Sequence of chain 1.B:
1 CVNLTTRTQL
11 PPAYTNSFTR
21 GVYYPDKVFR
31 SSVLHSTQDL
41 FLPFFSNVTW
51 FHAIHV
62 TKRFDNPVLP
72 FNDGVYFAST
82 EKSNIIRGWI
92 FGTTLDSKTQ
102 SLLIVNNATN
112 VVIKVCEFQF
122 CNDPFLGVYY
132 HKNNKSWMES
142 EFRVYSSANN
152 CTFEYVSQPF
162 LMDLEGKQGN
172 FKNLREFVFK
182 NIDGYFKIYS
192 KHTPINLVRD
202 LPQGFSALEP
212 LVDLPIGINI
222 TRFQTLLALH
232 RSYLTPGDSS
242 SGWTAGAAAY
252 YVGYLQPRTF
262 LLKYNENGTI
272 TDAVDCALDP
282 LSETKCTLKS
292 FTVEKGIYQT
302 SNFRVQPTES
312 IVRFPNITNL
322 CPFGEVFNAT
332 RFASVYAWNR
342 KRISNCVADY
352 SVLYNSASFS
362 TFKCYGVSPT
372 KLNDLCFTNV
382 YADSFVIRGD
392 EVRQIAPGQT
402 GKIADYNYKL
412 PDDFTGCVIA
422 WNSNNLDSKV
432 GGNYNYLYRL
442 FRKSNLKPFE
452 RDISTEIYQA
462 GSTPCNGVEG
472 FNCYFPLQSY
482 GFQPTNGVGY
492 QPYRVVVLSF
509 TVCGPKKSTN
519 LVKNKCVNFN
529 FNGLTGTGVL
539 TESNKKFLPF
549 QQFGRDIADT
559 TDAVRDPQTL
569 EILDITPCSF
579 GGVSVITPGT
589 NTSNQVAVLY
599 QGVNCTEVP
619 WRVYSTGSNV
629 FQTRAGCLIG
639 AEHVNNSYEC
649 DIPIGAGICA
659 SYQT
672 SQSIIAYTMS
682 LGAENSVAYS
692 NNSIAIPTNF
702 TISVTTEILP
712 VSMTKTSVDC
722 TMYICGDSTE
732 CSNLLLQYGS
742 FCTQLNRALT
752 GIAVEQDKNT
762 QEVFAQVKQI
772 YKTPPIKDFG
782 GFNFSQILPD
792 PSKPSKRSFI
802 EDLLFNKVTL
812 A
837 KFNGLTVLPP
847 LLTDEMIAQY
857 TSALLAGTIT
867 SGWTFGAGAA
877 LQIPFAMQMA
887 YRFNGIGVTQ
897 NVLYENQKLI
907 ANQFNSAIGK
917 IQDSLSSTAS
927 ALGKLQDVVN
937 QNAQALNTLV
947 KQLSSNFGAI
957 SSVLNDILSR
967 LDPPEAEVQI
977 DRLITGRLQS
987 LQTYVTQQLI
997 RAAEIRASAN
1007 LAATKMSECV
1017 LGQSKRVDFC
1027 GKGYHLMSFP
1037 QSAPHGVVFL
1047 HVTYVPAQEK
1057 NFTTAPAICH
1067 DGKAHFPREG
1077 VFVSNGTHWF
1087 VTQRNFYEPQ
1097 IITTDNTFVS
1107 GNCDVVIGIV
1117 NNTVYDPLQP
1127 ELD

This small molecule binds to this protein.
Small molecule (SMILES): CC(=O)N[C@@H]1[C@@H](O)[C@H](O)[C@@H](CO)O[C@H]1O

Binding-site contacts:
Ligand atom C5 contacts residue ASN150 of chain 1.B at 3.7 Å.
Ligand atom C7 contacts residue ASN151 of chain 1.B at 4.2 Å.
Ligand atom C4 contacts residue ASN150 of chain 1.B at 4.4 Å.
Ligand atom C2 contacts residue ASN150 of chain 1.B at 2.6 Å.
Ligand atom C1 contacts residue ASN151 of chain 1.B at 4.2 Å.
Ligand atom C8 contacts residue ASN150 of chain 1.B at 3.9 Å.
Ligand atom C3 contacts residue ASN150 of chain 1.B at 3.9 Å.
Ligand atom C7 contacts residue ASN150 of chain 1.B at 4.0 Å.
Ligand atom N2 contacts residue ASN151 of chain 1.B at 3.4 Å (h-bond).
Ligand atom O5 contacts residue ASN150 of chain 1.B at 2.4 Å (h-bond).
Ligand atom N2 contacts residue ASN150 of chain 1.B at 3.0 Å (h-bond).
Ligand atom C1 contacts residue ASN150 of chain 1.B at 1.5 Å.
Ligand atom C2 contacts residue ASN151 of chain 1.B at 4.3 Å.
Ligand atom C8 contacts residue ASN151 of chain 1.B at 4.0 Å.